Sequence of chain 1.C:
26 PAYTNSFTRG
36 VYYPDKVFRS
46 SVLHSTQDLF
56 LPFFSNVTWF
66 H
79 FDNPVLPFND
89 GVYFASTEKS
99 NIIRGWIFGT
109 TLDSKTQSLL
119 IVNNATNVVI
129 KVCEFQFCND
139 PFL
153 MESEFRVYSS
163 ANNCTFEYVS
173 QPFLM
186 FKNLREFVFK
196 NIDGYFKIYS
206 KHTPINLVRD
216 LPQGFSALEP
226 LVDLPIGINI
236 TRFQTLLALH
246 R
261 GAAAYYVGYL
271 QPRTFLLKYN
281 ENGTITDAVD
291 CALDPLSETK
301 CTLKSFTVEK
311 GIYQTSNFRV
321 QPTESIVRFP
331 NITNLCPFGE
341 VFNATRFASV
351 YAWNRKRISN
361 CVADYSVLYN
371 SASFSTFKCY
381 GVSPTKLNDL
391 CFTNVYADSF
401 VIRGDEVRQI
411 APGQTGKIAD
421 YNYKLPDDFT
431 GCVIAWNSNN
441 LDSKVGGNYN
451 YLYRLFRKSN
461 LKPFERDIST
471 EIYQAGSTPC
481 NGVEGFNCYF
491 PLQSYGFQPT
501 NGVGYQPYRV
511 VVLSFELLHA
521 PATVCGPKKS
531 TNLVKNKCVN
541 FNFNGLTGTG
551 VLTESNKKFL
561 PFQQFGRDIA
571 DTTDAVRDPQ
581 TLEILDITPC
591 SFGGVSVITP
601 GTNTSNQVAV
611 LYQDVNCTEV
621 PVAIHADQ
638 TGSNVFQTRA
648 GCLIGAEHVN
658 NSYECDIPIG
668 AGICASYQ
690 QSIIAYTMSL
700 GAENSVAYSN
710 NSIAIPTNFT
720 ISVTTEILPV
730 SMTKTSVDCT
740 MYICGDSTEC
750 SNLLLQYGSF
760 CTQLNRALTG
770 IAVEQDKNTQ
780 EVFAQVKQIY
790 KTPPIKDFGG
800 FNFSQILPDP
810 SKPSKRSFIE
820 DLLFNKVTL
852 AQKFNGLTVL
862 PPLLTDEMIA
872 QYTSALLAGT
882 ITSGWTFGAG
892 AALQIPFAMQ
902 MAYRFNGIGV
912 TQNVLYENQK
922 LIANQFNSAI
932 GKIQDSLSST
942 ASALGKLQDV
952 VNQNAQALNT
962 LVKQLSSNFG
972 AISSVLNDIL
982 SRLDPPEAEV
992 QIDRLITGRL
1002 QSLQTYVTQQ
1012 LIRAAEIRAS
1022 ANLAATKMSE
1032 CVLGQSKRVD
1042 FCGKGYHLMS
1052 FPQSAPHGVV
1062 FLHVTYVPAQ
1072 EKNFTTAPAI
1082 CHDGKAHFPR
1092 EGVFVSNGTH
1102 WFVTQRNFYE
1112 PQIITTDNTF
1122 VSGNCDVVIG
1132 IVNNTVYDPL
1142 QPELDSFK

A protein and the small-molecule ligand that binds it are described below.
Small molecule (SMILES): CC(=O)N[C@@H]1[C@@H](O)[C@H](O)[C@@H](CO)O[C@H]1O

Binding-site contacts:
Ligand atom C2 contacts residue ASN331 of chain 1.C at 2.4 Å.
Ligand atom C7 contacts residue ASN331 of chain 1.C at 3.9 Å.
Ligand atom N2 contacts residue ASN331 of chain 1.C at 2.9 Å (h-bond).
Ligand atom C8 contacts residue ASN331 of chain 1.C at 4.3 Å.
Ligand atom O7 contacts residue ASN331 of chain 1.C at 4.4 Å.
Ligand atom O7 contacts residue GLN580 of chain 1.C at 4.3 Å.
Ligand atom C5 contacts residue ASN331 of chain 1.C at 3.7 Å.
Ligand atom C8 contacts residue GLN580 of chain 1.C at 4.3 Å.
Ligand atom C4 contacts residue ASN331 of chain 1.C at 4.2 Å.
Ligand atom C1 contacts residue ASN331 of chain 1.C at 1.4 Å.
Ligand atom O5 contacts residue ASN331 of chain 1.C at 2.4 Å (h-bond).
Ligand atom N2 contacts residue GLN580 of chain 1.C at 4.4 Å.
Ligand atom C7 contacts residue GLN580 of chain 1.C at 4.2 Å.
Ligand atom C3 contacts residue ASN331 of chain 1.C at 3.8 Å.